The protein below binds the small molecule below.
Small molecule (SMILES): CC(=O)N[C@@H]1[C@@H](O)[C@H](O)[C@@H](CO)O[C@H]1O

Sequence of chain 1.B:
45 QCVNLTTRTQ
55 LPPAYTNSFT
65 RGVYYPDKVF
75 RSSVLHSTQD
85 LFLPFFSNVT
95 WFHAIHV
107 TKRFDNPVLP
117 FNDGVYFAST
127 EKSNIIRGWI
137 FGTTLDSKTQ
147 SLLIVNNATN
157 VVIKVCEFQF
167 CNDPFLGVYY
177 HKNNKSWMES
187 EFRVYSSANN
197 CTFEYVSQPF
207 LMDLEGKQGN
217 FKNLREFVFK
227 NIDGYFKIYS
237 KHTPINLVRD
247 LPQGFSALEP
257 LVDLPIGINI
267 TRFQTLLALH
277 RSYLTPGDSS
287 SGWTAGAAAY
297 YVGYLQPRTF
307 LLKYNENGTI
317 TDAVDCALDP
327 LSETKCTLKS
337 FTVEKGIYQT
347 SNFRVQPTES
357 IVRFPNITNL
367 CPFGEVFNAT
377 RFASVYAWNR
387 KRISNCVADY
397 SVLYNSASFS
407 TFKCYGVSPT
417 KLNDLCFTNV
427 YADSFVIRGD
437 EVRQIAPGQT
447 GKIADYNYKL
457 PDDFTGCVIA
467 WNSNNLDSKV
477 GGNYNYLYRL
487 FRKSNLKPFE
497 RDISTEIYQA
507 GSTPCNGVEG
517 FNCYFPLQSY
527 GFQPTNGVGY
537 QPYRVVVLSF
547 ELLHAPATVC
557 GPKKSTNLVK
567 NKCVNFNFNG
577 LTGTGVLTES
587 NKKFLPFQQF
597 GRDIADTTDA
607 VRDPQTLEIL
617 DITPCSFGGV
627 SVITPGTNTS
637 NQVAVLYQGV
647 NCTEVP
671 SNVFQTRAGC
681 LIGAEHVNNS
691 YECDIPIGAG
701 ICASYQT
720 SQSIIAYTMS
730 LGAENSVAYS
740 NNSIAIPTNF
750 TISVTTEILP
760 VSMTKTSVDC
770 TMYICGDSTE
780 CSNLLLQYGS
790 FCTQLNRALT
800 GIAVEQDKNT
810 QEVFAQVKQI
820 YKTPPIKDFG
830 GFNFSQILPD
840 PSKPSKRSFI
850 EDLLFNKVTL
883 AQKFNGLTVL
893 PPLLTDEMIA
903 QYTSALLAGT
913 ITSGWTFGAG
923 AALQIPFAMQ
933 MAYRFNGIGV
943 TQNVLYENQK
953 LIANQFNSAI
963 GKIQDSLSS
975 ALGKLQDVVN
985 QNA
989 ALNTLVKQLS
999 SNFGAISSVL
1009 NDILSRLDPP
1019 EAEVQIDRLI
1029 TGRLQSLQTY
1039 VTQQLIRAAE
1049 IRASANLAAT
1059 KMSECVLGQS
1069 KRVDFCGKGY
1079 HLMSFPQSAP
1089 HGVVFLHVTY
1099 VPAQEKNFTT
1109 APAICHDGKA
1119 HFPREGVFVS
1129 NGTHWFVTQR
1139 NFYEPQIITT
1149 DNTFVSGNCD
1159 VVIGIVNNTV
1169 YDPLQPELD

Binding-site contacts:
Ligand atom C2 contacts residue ASN1165 of chain 1.B at 2.5 Å.
Ligand atom C4 contacts residue ASN1165 of chain 1.B at 4.3 Å.
Ligand atom C1 contacts residue ASN1165 of chain 1.B at 1.4 Å.
Ligand atom C5 contacts residue ASN1165 of chain 1.B at 3.7 Å.
Ligand atom O5 contacts residue ASN1165 of chain 1.B at 2.5 Å (h-bond).
Ligand atom N2 contacts residue ASN1165 of chain 1.B at 2.9 Å (h-bond).
Ligand atom C3 contacts residue ASN1165 of chain 1.B at 3.8 Å.
Ligand atom C7 contacts residue ASN1165 of chain 1.B at 4.0 Å.